Sequence of chain 1.B:
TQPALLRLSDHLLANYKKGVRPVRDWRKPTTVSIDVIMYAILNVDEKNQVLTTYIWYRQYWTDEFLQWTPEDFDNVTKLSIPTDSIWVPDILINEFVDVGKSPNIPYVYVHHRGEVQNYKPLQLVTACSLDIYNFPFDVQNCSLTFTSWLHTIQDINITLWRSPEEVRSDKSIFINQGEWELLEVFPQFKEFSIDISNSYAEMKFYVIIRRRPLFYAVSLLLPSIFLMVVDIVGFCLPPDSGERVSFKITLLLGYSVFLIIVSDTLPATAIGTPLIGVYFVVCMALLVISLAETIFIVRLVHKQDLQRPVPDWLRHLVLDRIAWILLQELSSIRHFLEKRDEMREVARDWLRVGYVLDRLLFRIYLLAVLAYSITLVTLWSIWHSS

Binding-site contacts:
Ligand atom OH contacts residue TRP232 of chain 1.D at 2.6 Å (h-bond).
Ligand atom CG contacts residue TRP139 of chain 1.B at 3.5 Å (hydrophobic).
Ligand atom CZ3 contacts residue LYS203 of chain 1.B at 3.8 Å.
Ligand atom OH contacts residue TRP139 of chain 1.B at 3.8 Å.
Ligand atom CZ2 contacts residue TRP139 of chain 1.B at 4.2 Å (hydrophobic).
Ligand atom CD2 contacts residue TYR202 of chain 1.B at 3.5 Å (hydrophobic).
Ligand atom NE1 contacts residue TRP139 of chain 1.B at 4.2 Å.
Ligand atom CH2 contacts residue TRP139 of chain 1.B at 3.6 Å (hydrophobic).
Ligand atom CB contacts residue TRP139 of chain 1.B at 3.4 Å (hydrophobic).
Ligand atom CZ2 contacts residue ARG141 of chain 1.B at 3.6 Å.
Ligand atom NZ contacts residue SER231 of chain 1.D at 3.2 Å (h-bond).
Ligand atom CD2 contacts residue TRP139 of chain 1.B at 3.4 Å (hydrophobic).
Ligand atom CD1 contacts residue TRP139 of chain 1.B at 4.1 Å (hydrophobic).
Ligand atom NE1 contacts residue TYR202 of chain 1.B at 3.7 Å.
Ligand atom CE2 contacts residue TYR202 of chain 1.B at 3.4 Å (hydrophobic).
Ligand atom CD1 contacts residue ILE277 of chain 1.D at 3.9 Å (hydrophobic).
Ligand atom CE3 contacts residue TYR202 of chain 1.B at 3.6 Å (hydrophobic).
Ligand atom CZ3 contacts residue TRP139 of chain 1.B at 3.7 Å (hydrophobic).
Ligand atom CH2 contacts residue TYR140 of chain 1.B at 3.2 Å (hydrophobic).
Ligand atom CE3 contacts residue TRP139 of chain 1.B at 3.7 Å (hydrophobic).
Ligand atom OH contacts residue TYR140 of chain 1.B at 2.8 Å (h-bond).
Ligand atom CG contacts residue TYR202 of chain 1.B at 4.3 Å (hydrophobic).
Ligand atom CZ2 contacts residue TYR202 of chain 1.B at 3.4 Å (hydrophobic).
Ligand atom OH contacts residue LYS203 of chain 1.B at 2.4 Å (salt-bridge).
Ligand atom CZ3 contacts residue TYR140 of chain 1.B at 3.5 Å (hydrophobic).
Ligand atom CE3 contacts residue TRP232 of chain 1.D at 3.3 Å (hydrophobic).
Ligand atom NE1 contacts residue ILE277 of chain 1.D at 4.2 Å.
Ligand atom CH2 contacts residue TYR202 of chain 1.B at 3.5 Å (hydrophobic).
Ligand atom NZ contacts residue TYR283 of chain 1.D at 3.9 Å.
Ligand atom CZ3 contacts residue TYR202 of chain 1.B at 3.5 Å (hydrophobic).
Ligand atom CA contacts residue TYR283 of chain 1.D at 3.8 Å (hydrophobic).
Ligand atom CZ3 contacts residue TRP232 of chain 1.D at 3.4 Å (hydrophobic).
Ligand atom OH contacts residue PRO204 of chain 1.B at 3.9 Å.
Ligand atom CZ2 contacts residue ILE120 of chain 1.B at 4.2 Å (hydrophobic).
Ligand atom CH2 contacts residue ARG141 of chain 1.B at 3.8 Å.
Ligand atom CD1 contacts residue TYR202 of chain 1.B at 4.3 Å (hydrophobic).
Ligand atom CE2 contacts residue TRP139 of chain 1.B at 4.0 Å (hydrophobic).
Ligand atom CA contacts residue TRP232 of chain 1.D at 3.1 Å (hydrophobic).
Ligand atom OH contacts residue TYR202 of chain 1.B at 4.0 Å.
Ligand atom NZ contacts residue TRP232 of chain 1.D at 3.0 Å (h-bond).

Sequence of chain 1.D:
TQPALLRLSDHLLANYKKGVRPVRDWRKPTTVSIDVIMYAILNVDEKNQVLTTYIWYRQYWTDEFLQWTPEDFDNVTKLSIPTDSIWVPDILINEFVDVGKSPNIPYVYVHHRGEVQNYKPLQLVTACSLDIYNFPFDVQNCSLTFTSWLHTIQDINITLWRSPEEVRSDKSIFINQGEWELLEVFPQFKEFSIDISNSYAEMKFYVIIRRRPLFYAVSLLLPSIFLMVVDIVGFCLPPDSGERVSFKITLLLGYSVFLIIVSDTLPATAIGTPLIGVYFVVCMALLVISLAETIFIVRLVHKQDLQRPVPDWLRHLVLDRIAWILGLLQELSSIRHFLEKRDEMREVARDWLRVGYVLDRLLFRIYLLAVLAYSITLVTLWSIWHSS

The protein below binds the small molecule below.
Small molecule (SMILES): NCCc1c[nH]c2ccc(O)cc12